Sequence of chain 1.A:
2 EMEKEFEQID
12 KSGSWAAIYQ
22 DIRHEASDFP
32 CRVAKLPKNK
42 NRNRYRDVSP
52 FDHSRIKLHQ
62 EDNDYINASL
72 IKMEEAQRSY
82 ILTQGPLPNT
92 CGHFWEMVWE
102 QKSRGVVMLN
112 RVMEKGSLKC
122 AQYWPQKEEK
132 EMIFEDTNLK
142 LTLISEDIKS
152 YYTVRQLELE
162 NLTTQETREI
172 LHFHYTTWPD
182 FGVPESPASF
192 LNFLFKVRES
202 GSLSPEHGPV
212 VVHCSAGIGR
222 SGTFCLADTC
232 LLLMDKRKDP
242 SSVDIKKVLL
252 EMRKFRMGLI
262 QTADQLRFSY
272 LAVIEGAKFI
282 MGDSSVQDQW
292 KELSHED

Binding-site contacts:
Ligand atom C5 contacts residue VAL49 of chain 1.A at 3.7 Å (hydrophobic).
Ligand atom OP3 contacts residue ARG221 of chain 1.A at 3.7 Å.
Ligand atom OP1 contacts residue PHE182 of chain 1.A at 3.1 Å.
Ligand atom C7 contacts residue ALA217 of chain 1.A at 3.4 Å (hydrophobic).
Ligand atom OP4 contacts residue ASP48 of chain 1.A at 3.2 Å (salt-bridge).
Ligand atom OP1 contacts residue GLY220 of chain 1.A at 4.0 Å.
Ligand atom C11 contacts residue TYR46 of chain 1.A at 3.2 Å (hydrophobic).
Ligand atom F2 contacts residue ALA217 of chain 1.A at 3.0 Å.
Ligand atom C9 contacts residue TYR46 of chain 1.A at 3.8 Å (hydrophobic).
Ligand atom F1 contacts residue LYS120 of chain 1.A at 2.9 Å.
Ligand atom OP3 contacts residue PHE182 of chain 1.A at 3.2 Å (h-bond).
Ligand atom C7 contacts residue GLN262 of chain 1.A at 3.7 Å.
Ligand atom OP4 contacts residue ARG47 of chain 1.A at 3.2 Å (salt-bridge).
Ligand atom C3 contacts residue TYR46 of chain 1.A at 3.8 Å (hydrophobic).
Ligand atom C1 contacts residue ALA217 of chain 1.A at 3.8 Å (hydrophobic).
Ligand atom C12 contacts residue TYR46 of chain 1.A at 4.0 Å (hydrophobic).
Ligand atom OP3 contacts residue ASP181 of chain 1.A at 3.4 Å.
Ligand atom C6 contacts residue ALA217 of chain 1.A at 3.7 Å (hydrophobic).
Ligand atom C7 contacts residue PHE182 of chain 1.A at 3.8 Å (hydrophobic).
Ligand atom F1 contacts residue PHE182 of chain 1.A at 3.1 Å.
Ligand atom F2 contacts residue SER216 of chain 1.A at 3.3 Å.
Ligand atom C6 contacts residue GLN262 of chain 1.A at 3.7 Å.
Ligand atom C1 contacts residue PHE182 of chain 1.A at 3.5 Å (hydrophobic).
Ligand atom OP6 contacts residue TYR46 of chain 1.A at 3.5 Å.
Ligand atom C8 contacts residue PHE182 of chain 1.A at 3.2 Å (hydrophobic).
Ligand atom C7 contacts residue ILE219 of chain 1.A at 3.9 Å (hydrophobic).
Ligand atom C6 contacts residue ILE219 of chain 1.A at 3.6 Å (hydrophobic).
Ligand atom OP1 contacts residue GLN262 of chain 1.A at 3.1 Å.
Ligand atom C8 contacts residue ALA217 of chain 1.A at 3.8 Å (hydrophobic).
Ligand atom C4 contacts residue VAL49 of chain 1.A at 3.3 Å (hydrophobic).
Ligand atom P1 contacts residue PHE182 of chain 1.A at 3.6 Å.
Ligand atom C2 contacts residue TYR46 of chain 1.A at 3.5 Å (hydrophobic).
Ligand atom C10 contacts residue TYR46 of chain 1.A at 3.9 Å (hydrophobic).
Ligand atom F2 contacts residue TYR46 of chain 1.A at 3.4 Å.
Ligand atom OP2 contacts residue ARG221 of chain 1.A at 3.4 Å (salt-bridge).
Ligand atom OP2 contacts residue ALA217 of chain 1.A at 3.9 Å.
Ligand atom C6 contacts residue VAL49 of chain 1.A at 3.5 Å (hydrophobic).
Ligand atom OP4 contacts residue TYR46 of chain 1.A at 3.9 Å.
Ligand atom C9 contacts residue PHE182 of chain 1.A at 3.5 Å (hydrophobic).
Ligand atom OP6 contacts residue ARG47 of chain 1.A at 3.8 Å.

This small molecule binds to this protein.
Small molecule (SMILES): O=P(O)(O)C(F)(F)c1ccc2ccc(C(F)(F)P(=O)(O)O)cc2c1